Sequence of chain 1.G:
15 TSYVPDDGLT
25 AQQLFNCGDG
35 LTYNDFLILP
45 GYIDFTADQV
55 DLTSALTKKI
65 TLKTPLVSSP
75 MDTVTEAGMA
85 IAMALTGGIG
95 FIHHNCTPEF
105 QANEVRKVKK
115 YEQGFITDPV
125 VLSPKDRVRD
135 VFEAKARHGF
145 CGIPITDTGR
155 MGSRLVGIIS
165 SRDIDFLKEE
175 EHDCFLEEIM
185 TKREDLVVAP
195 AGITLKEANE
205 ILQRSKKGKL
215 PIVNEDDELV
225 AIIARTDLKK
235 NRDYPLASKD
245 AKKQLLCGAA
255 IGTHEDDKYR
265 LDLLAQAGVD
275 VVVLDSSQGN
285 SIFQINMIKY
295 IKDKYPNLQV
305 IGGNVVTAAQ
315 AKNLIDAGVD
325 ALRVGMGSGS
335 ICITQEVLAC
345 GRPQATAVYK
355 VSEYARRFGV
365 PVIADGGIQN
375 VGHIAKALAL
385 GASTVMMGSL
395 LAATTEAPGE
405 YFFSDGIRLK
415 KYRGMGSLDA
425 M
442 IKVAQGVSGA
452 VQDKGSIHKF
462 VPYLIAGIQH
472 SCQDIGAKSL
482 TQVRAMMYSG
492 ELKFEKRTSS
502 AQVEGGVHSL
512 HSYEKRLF

This protein binds this small molecule.
Small molecule (SMILES): O=c1[nH]cnc2c1ncn2[C@@H]1O[C@H](COP(=O)(O)O)[C@@H](O)[C@H]1O

Binding-site contacts:
Ligand atom O6 contacts residue GLY420 of chain 1.G at 2.4 Å (h-bond).
Ligand atom O1P contacts residue ASP369 of chain 1.G at 3.1 Å (salt-bridge).
Ligand atom O3' contacts residue ASP369 of chain 1.G at 2.3 Å (salt-bridge).
Ligand atom C5 contacts residue NAD1 of chain 1.QA at 3.3 Å.
Ligand atom C8 contacts residue MET75 of chain 1.G at 3.5 Å (hydrophobic).
Ligand atom P contacts residue SER393 of chain 1.G at 3.3 Å.
Ligand atom C2 contacts residue NAD1 of chain 1.QA at 3.5 Å.
Ligand atom O6 contacts residue GLY418 of chain 1.G at 3.1 Å.
Ligand atom C2' contacts residue ASP369 of chain 1.G at 3.6 Å.
Ligand atom C4 contacts residue NAD1 of chain 1.QA at 3.4 Å.
Ligand atom O2P contacts residue SER393 of chain 1.G at 3.3 Å.
Ligand atom C8 contacts residue NAD1 of chain 1.QA at 3.2 Å.
Ligand atom C5' contacts residue SER393 of chain 1.G at 3.2 Å.
Ligand atom N7 contacts residue MET419 of chain 1.G at 3.6 Å.
Ligand atom N7 contacts residue NAD1 of chain 1.QA at 3.3 Å.
Ligand atom O2' contacts residue ARG327 of chain 1.G at 3.4 Å (salt-bridge).
Ligand atom O1P contacts residue GLY370 of chain 1.G at 2.9 Å (h-bond).
Ligand atom O3P contacts residue GLY392 of chain 1.G at 3.0 Å (h-bond).
Ligand atom C6 contacts residue NAD1 of chain 1.QA at 3.4 Å.
Ligand atom O3' contacts residue SER73 of chain 1.G at 3.6 Å.
Ligand atom C3' contacts residue SER73 of chain 1.G at 3.3 Å.
Ligand atom N3 contacts residue NAD1 of chain 1.QA at 3.5 Å.
Ligand atom O3P contacts residue SER393 of chain 1.G at 2.8 Å (h-bond).
Ligand atom O6 contacts residue NAD1 of chain 1.QA at 3.3 Å.
Ligand atom O6 contacts residue MET419 of chain 1.G at 2.6 Å (h-bond).
Ligand atom O2' contacts residue NAD1 of chain 1.QA at 2.6 Å (h-bond).
Ligand atom C5' contacts residue TYR416 of chain 1.G at 3.5 Å (hydrophobic).
Ligand atom C6 contacts residue MET419 of chain 1.G at 3.6 Å (hydrophobic).
Ligand atom N3 contacts residue CYS336 of chain 1.G at 3.2 Å (h-bond).
Ligand atom C1' contacts residue NAD1 of chain 1.QA at 3.4 Å.
Ligand atom O2' contacts residue ASP369 of chain 1.G at 2.3 Å (salt-bridge).
Ligand atom C2 contacts residue ILE335 of chain 1.G at 3.6 Å (hydrophobic).
Ligand atom O5' contacts residue SER393 of chain 1.G at 2.8 Å (h-bond).
Ligand atom C6 contacts residue GLY420 of chain 1.G at 3.3 Å.
Ligand atom N1 contacts residue GLY420 of chain 1.G at 3.6 Å (h-bond).
Ligand atom C6 contacts residue GLY418 of chain 1.G at 3.5 Å.
Ligand atom N1 contacts residue NAD1 of chain 1.QA at 3.4 Å.
Ligand atom N9 contacts residue NAD1 of chain 1.QA at 3.3 Å.
Ligand atom C3' contacts residue ASP369 of chain 1.G at 3.4 Å.
Ligand atom C2' contacts residue NAD1 of chain 1.QA at 3.4 Å.